The protein below binds the small molecule below.
Small molecule (SMILES): CC(=O)N[C@@H]1[C@@H](O)[C@H](O)[C@@H](CO)O[C@H]1O

Sequence of chain 2.F:
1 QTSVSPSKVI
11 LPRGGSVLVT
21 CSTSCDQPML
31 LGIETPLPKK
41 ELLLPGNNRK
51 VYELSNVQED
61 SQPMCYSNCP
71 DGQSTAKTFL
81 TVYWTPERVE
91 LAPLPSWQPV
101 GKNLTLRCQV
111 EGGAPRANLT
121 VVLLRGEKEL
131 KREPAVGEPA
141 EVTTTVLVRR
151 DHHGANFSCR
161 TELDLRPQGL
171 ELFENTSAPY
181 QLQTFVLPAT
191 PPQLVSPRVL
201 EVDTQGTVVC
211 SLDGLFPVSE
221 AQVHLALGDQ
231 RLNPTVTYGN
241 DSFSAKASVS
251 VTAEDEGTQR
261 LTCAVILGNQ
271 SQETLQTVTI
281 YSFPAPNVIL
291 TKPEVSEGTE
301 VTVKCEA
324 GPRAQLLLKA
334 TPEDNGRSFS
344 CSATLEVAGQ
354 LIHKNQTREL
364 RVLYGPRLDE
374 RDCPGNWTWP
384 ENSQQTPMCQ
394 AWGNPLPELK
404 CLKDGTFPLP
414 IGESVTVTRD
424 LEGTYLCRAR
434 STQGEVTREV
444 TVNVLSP

Binding-site contacts:
Ligand atom C8 contacts residue PRO167 of chain 2.F at 3.7 Å (hydrophobic).
Ligand atom C3 contacts residue ASN118 of chain 2.F at 3.8 Å.
Ligand atom C5 contacts residue ALA117 of chain 2.F at 4.2 Å (hydrophobic).
Ligand atom C1 contacts residue ASN118 of chain 2.F at 1.6 Å.
Ligand atom O5 contacts residue GLN168 of chain 2.F at 4.0 Å.
Ligand atom C7 contacts residue ASN118 of chain 2.F at 3.9 Å.
Ligand atom C6 contacts residue ASN118 of chain 2.F at 4.0 Å.
Ligand atom C6 contacts residue ALA117 of chain 2.F at 3.6 Å (hydrophobic).
Ligand atom N2 contacts residue ASN118 of chain 2.F at 3.6 Å.
Ligand atom C5 contacts residue ASN118 of chain 2.F at 3.2 Å.
Ligand atom C1 contacts residue GLN168 of chain 2.F at 4.0 Å.
Ligand atom C4 contacts residue ASN118 of chain 2.F at 3.8 Å.
Ligand atom C5 contacts residue GLN168 of chain 2.F at 4.5 Å.
Ligand atom O5 contacts residue ASN118 of chain 2.F at 1.8 Å (h-bond).
Ligand atom C1 contacts residue ALA117 of chain 2.F at 3.9 Å (hydrophobic).
Ligand atom O7 contacts residue ASN118 of chain 2.F at 3.5 Å (h-bond).
Ligand atom C7 contacts residue PRO167 of chain 2.F at 3.9 Å (hydrophobic).
Ligand atom O7 contacts residue ALA117 of chain 2.F at 4.5 Å.
Ligand atom C2 contacts residue ALA117 of chain 2.F at 4.0 Å (hydrophobic).
Ligand atom O5 contacts residue ALA117 of chain 2.F at 3.5 Å (h-bond).
Ligand atom C4 contacts residue ALA117 of chain 2.F at 4.2 Å (hydrophobic).
Ligand atom C2 contacts residue ASN118 of chain 2.F at 2.7 Å.
Ligand atom N2 contacts residue PRO167 of chain 2.F at 4.0 Å.
Ligand atom C8 contacts residue ASP164 of chain 2.F at 4.5 Å.
Ligand atom O6 contacts residue ASN118 of chain 2.F at 4.0 Å.
Ligand atom O6 contacts residue ALA117 of chain 2.F at 2.3 Å.
Ligand atom C1 contacts residue PRO167 of chain 2.F at 4.4 Å (hydrophobic).